Sequence of chain 41.C:
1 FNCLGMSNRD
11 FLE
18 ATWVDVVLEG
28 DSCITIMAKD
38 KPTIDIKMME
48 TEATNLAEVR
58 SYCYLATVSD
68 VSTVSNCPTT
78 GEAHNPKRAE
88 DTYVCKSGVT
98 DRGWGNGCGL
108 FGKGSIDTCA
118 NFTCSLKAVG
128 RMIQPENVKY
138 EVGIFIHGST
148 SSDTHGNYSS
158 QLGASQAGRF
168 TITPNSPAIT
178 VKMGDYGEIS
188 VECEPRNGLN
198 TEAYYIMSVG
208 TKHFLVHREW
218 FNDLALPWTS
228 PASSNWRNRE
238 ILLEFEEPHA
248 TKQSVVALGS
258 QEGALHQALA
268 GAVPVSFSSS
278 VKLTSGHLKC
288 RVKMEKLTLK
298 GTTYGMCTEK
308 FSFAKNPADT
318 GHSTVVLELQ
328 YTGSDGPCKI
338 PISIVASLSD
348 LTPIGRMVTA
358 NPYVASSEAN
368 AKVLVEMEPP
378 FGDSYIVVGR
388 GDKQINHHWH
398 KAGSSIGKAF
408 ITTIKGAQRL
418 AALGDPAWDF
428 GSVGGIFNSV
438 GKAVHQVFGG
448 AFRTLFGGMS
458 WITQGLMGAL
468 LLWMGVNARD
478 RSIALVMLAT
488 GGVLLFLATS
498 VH

Binding-site contacts:
Ligand atom C2 contacts residue ASN118 of chain 41.C at 2.5 Å.
Ligand atom C8 contacts residue SER66 of chain 41.C at 4.0 Å.
Ligand atom O5 contacts residue THR89 of chain 41.C at 4.2 Å.
Ligand atom C4 contacts residue THR120 of chain 41.C at 4.4 Å.
Ligand atom C7 contacts residue TYR90 of chain 41.C at 4.5 Å (hydrophobic).
Ligand atom C5 contacts residue THR89 of chain 41.C at 4.4 Å.
Ligand atom C6 contacts residue THR89 of chain 41.C at 4.4 Å.
Ligand atom N2 contacts residue TYR90 of chain 41.C at 4.3 Å.
Ligand atom C8 contacts residue ASN118 of chain 41.C at 4.2 Å.
Ligand atom C6 contacts residue THR120 of chain 41.C at 3.4 Å.
Ligand atom C8 contacts residue TYR90 of chain 41.C at 3.5 Å (hydrophobic).
Ligand atom O5 contacts residue ASN118 of chain 41.C at 2.4 Å (h-bond).
Ligand atom C8 contacts residue ASP67 of chain 41.C at 3.9 Å.
Ligand atom C5 contacts residue ASN118 of chain 41.C at 3.7 Å.
Ligand atom C3 contacts residue ASN118 of chain 41.C at 3.8 Å.
Ligand atom O7 contacts residue SER66 of chain 41.C at 3.0 Å (h-bond).
Ligand atom N2 contacts residue ASN118 of chain 41.C at 2.9 Å (h-bond).
Ligand atom C1 contacts residue THR89 of chain 41.C at 4.1 Å.
Ligand atom C1 contacts residue ASN118 of chain 41.C at 1.5 Å.
Ligand atom C7 contacts residue ASN118 of chain 41.C at 3.5 Å.
Ligand atom C5 contacts residue THR120 of chain 41.C at 3.8 Å.
Ligand atom C4 contacts residue ASN118 of chain 41.C at 4.2 Å.
Ligand atom C2 contacts residue SER66 of chain 41.C at 4.5 Å.
Ligand atom O5 contacts residue THR120 of chain 41.C at 3.2 Å (h-bond).
Ligand atom O6 contacts residue THR89 of chain 41.C at 4.0 Å.
Ligand atom C1 contacts residue THR120 of chain 41.C at 4.3 Å.
Ligand atom N2 contacts residue SER66 of chain 41.C at 4.3 Å.
Ligand atom C7 contacts residue SER66 of chain 41.C at 3.5 Å.
Ligand atom O7 contacts residue ASN118 of chain 41.C at 4.0 Å.

The protein below binds the small molecule below.
Small molecule (SMILES): CC(=O)N[C@@H]1[C@@H](O)[C@H](O)[C@@H](CO)O[C@H]1O